This small molecule binds to this protein.
Small molecule (SMILES): C[C@H]1C(=O)CC[C@@]2(C)[C@H]3CC=C4[C@H]5CC(C)(C)CC[C@@]5(C(=O)O)CC[C@@]4(C)[C@@]3(C)CC[C@@H]12

Binding-site contacts:
Ligand atom C3 contacts residue SER112 of chain 1.B at 4.1 Å.
Ligand atom C contacts residue TRP211 of chain 1.B at 3.9 Å (hydrophobic).
Ligand atom C9 contacts residue LEU208 of chain 1.B at 4.0 Å (hydrophobic).
Ligand atom C17 contacts residue SER89 of chain 1.B at 3.9 Å.
Ligand atom C11 contacts residue TRP226 of chain 1.B at 3.7 Å (hydrophobic).
Ligand atom O2 contacts residue TRP211 of chain 1.B at 2.9 Å.
Ligand atom C20 contacts residue MET122 of chain 1.B at 4.1 Å (hydrophobic).
Ligand atom C28 contacts residue TRP226 of chain 1.B at 3.9 Å (hydrophobic).
Ligand atom C9 contacts residue MET207 of chain 1.B at 3.4 Å (hydrophobic).
Ligand atom C20 contacts residue PHE123 of chain 1.B at 3.9 Å (hydrophobic).
Ligand atom O1 contacts residue MET85 of chain 1.B at 3.8 Å.
Ligand atom O contacts residue MET85 of chain 1.B at 3.2 Å (h-bond).
Ligand atom C15 contacts residue MET85 of chain 1.B at 3.8 Å (hydrophobic).
Ligand atom C3 contacts residue TRP211 of chain 1.B at 4.0 Å (hydrophobic).
Ligand atom C17 contacts residue MET85 of chain 1.B at 4.2 Å (hydrophobic).
Ligand atom C14 contacts residue PHE86 of chain 1.B at 4.1 Å (hydrophobic).
Ligand atom C16 contacts residue PHE86 of chain 1.B at 3.2 Å (hydrophobic).
Ligand atom C28 contacts residue LEU208 of chain 1.B at 3.9 Å (hydrophobic).
Ligand atom O1 contacts residue HIS204 of chain 1.B at 3.4 Å (h-bond).
Ligand atom O2 contacts residue PHE218 of chain 1.B at 3.7 Å.
Ligand atom C13 contacts residue MET122 of chain 1.B at 3.9 Å (hydrophobic).
Ligand atom C12 contacts residue MET122 of chain 1.B at 3.8 Å (hydrophobic).
Ligand atom C7 contacts residue ILE109 of chain 1.B at 3.9 Å (hydrophobic).
Ligand atom C21 contacts residue ILE109 of chain 1.B at 3.7 Å (hydrophobic).
Ligand atom C2 contacts residue LEU44 of chain 1.B at 4.2 Å (hydrophobic).
Ligand atom C19 contacts residue SER89 of chain 1.B at 4.1 Å.
Ligand atom C contacts residue PHE218 of chain 1.B at 4.0 Å (hydrophobic).
Ligand atom C11 contacts residue HIS204 of chain 1.B at 3.9 Å.
Ligand atom C4 contacts residue SER112 of chain 1.B at 3.4 Å.
Ligand atom O1 contacts residue PHE86 of chain 1.B at 3.8 Å.
Ligand atom C1 contacts residue PHE218 of chain 1.B at 4.0 Å (hydrophobic).
Ligand atom C20 contacts residue ILE109 of chain 1.B at 4.1 Å (hydrophobic).
Ligand atom C13 contacts residue PHE86 of chain 1.B at 4.1 Å (hydrophobic).
Ligand atom C13 contacts residue HIS204 of chain 1.B at 4.0 Å.
Ligand atom C6 contacts residue LEU44 of chain 1.B at 4.2 Å (hydrophobic).
Ligand atom C4 contacts residue LEU44 of chain 1.B at 3.4 Å (hydrophobic).
Ligand atom C15 contacts residue PHE86 of chain 1.B at 4.2 Å (hydrophobic).
Ligand atom C12 contacts residue HIS204 of chain 1.B at 4.3 Å.
Ligand atom C28 contacts residue PHE218 of chain 1.B at 3.3 Å (hydrophobic).
Ligand atom C19 contacts residue TYR126 of chain 1.B at 4.0 Å (hydrophobic).

Sequence of chain 1.B:
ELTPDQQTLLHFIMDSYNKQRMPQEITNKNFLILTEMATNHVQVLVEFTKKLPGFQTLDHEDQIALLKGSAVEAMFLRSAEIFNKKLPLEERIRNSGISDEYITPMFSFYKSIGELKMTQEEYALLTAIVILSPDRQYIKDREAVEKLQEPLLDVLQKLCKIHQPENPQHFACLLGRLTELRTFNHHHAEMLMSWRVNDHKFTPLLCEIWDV